Binding-site contacts:
Ligand atom C5 contacts residue GLY55 of chain 1.A at 3.9 Å.
Ligand atom C4 contacts residue ASN515 of chain 1.C at 4.2 Å.
Ligand atom C2 contacts residue ASN57 of chain 1.A at 4.3 Å.
Ligand atom O5 contacts residue GLY55 of chain 1.A at 4.1 Å.
Ligand atom O7 contacts residue GLY472 of chain 1.C at 4.0 Å.
Ligand atom O6 contacts residue ASN57 of chain 1.A at 3.1 Å (h-bond).
Ligand atom O4 contacts residue THR58 of chain 1.A at 3.9 Å.
Ligand atom C3 contacts residue ASN515 of chain 1.C at 3.8 Å.
Ligand atom C8 contacts residue GLY472 of chain 1.C at 3.4 Å.
Ligand atom C5 contacts residue THR58 of chain 1.A at 4.0 Å.
Ligand atom O3 contacts residue GLY55 of chain 1.A at 4.3 Å.
Ligand atom C6 contacts residue GLY55 of chain 1.A at 3.8 Å.
Ligand atom C6 contacts residue THR58 of chain 1.A at 3.5 Å.
Ligand atom C5 contacts residue ASN57 of chain 1.A at 4.2 Å.
Ligand atom C7 contacts residue GLY472 of chain 1.C at 3.6 Å.
Ligand atom C2 contacts residue ASN515 of chain 1.C at 2.4 Å.
Ligand atom O7 contacts residue ASN515 of chain 1.C at 3.7 Å.
Ligand atom O6 contacts residue THR58 of chain 1.A at 3.3 Å (h-bond).
Ligand atom N2 contacts residue ASN57 of chain 1.A at 4.0 Å.
Ligand atom C8 contacts residue ASN57 of chain 1.A at 4.0 Å.
Ligand atom C5 contacts residue GLY56 of chain 1.A at 3.7 Å.
Ligand atom O5 contacts residue ASN515 of chain 1.C at 2.3 Å (h-bond).
Ligand atom O5 contacts residue ASN57 of chain 1.A at 4.2 Å.
Ligand atom N2 contacts residue GLY472 of chain 1.C at 4.0 Å.
Ligand atom C7 contacts residue ASN57 of chain 1.A at 3.6 Å.
Ligand atom C7 contacts residue ASN515 of chain 1.C at 3.5 Å.
Ligand atom C3 contacts residue ASN57 of chain 1.A at 4.3 Å.
Ligand atom C4 contacts residue GLY55 of chain 1.A at 3.2 Å.
Ligand atom C3 contacts residue GLY55 of chain 1.A at 4.2 Å.
Ligand atom O5 contacts residue GLY56 of chain 1.A at 4.2 Å.
Ligand atom O7 contacts residue ASN57 of chain 1.A at 3.2 Å.
Ligand atom N2 contacts residue GLY55 of chain 1.A at 4.0 Å.
Ligand atom C1 contacts residue GLY56 of chain 1.A at 4.3 Å.
Ligand atom O4 contacts residue GLY55 of chain 1.A at 3.7 Å.
Ligand atom C1 contacts residue ASN515 of chain 1.C at 1.4 Å.
Ligand atom O6 contacts residue GLY55 of chain 1.A at 3.2 Å (h-bond).
Ligand atom C1 contacts residue GLY55 of chain 1.A at 3.6 Å.
Ligand atom N2 contacts residue ASN515 of chain 1.C at 2.9 Å (h-bond).
Ligand atom C5 contacts residue ASN515 of chain 1.C at 3.6 Å.
Ligand atom O3 contacts residue ASN57 of chain 1.A at 3.1 Å (h-bond).

Sequence of chain 1.A:
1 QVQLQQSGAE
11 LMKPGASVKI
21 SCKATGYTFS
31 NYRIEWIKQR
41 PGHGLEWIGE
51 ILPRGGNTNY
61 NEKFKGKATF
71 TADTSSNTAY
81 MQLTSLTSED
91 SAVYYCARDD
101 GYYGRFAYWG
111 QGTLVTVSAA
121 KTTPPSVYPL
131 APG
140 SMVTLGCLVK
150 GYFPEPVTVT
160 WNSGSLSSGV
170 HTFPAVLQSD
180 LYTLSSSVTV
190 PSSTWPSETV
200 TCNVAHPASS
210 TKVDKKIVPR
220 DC

A protein and the small-molecule ligand that binds it are described below.
Small molecule (SMILES): CC(=O)N[C@H]1[C@H](O[C@H]2[C@H](O)[C@@H](NC(C)=O)CO[C@@H]2CO)O[C@H](CO)[C@@H](O)[C@@H]1O

Sequence of chain 1.C:
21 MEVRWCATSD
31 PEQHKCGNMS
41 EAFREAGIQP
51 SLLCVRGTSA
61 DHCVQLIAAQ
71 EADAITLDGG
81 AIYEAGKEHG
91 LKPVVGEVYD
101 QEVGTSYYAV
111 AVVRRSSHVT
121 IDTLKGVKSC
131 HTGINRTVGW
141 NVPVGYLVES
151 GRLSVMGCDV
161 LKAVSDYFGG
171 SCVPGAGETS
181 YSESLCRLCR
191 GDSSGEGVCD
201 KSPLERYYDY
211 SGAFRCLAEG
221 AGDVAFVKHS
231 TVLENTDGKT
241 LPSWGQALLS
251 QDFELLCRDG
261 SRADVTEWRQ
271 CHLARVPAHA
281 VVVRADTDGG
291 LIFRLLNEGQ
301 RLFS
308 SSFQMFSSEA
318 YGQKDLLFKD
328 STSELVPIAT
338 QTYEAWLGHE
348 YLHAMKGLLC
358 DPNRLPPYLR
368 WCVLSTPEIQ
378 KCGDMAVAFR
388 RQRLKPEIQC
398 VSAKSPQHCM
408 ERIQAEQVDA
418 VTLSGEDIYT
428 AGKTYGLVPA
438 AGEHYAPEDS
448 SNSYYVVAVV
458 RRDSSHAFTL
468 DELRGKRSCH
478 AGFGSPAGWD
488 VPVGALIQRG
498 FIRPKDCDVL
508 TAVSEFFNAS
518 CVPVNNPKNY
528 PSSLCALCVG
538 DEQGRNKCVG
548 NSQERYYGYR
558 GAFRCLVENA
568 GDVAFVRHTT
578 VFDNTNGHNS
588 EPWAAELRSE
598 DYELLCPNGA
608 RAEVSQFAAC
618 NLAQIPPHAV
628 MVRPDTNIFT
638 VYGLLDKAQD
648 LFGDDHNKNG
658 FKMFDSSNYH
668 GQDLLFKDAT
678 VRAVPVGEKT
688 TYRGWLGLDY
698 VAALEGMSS